Sequence of chain 2.D:
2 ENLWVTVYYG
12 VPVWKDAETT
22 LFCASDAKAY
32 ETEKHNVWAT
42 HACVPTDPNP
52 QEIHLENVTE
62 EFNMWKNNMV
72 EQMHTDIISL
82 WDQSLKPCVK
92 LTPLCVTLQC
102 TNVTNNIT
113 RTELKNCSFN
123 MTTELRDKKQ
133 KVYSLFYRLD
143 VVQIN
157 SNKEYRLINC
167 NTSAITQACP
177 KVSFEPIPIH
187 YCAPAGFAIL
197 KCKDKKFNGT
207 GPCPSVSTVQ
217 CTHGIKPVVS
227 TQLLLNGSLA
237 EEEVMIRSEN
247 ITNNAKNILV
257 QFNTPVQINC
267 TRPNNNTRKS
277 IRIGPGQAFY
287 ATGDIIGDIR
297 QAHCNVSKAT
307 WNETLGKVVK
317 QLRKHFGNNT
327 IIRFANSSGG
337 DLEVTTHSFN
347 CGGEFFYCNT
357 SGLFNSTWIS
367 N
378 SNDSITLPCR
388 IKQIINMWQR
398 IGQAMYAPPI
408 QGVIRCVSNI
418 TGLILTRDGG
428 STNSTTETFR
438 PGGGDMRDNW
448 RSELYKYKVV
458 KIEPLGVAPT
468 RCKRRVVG

Binding-site contacts:
Ligand atom O5 contacts residue ASN103 of chain 2.D at 2.4 Å (h-bond).
Ligand atom C1 contacts residue ASN103 of chain 2.D at 1.4 Å.
Ligand atom O7 contacts residue ASN103 of chain 2.D at 3.0 Å (h-bond).
Ligand atom C4 contacts residue ASN103 of chain 2.D at 4.3 Å.
Ligand atom N2 contacts residue ASN103 of chain 2.D at 2.9 Å (h-bond).
Ligand atom C2 contacts residue ASN103 of chain 2.D at 2.5 Å.
Ligand atom C7 contacts residue ASN103 of chain 2.D at 3.2 Å.
Ligand atom O5 contacts residue LYS117 of chain 2.D at 4.4 Å.
Ligand atom C3 contacts residue ASN103 of chain 2.D at 3.8 Å.
Ligand atom C5 contacts residue ASN103 of chain 2.D at 3.7 Å.

A small-molecule ligand and the protein it binds are described below.
Small molecule (SMILES): CC(=O)N[C@@H]1[C@@H](O)[C@H](O)[C@@H](CO)O[C@H]1O